A small-molecule ligand and the protein it binds are described below.
Small molecule (SMILES): Nc1ccc2c(NCc3ccc(F)cc3)nc(-c3ccccc3)nc2c1

Sequence of chain 1.A:
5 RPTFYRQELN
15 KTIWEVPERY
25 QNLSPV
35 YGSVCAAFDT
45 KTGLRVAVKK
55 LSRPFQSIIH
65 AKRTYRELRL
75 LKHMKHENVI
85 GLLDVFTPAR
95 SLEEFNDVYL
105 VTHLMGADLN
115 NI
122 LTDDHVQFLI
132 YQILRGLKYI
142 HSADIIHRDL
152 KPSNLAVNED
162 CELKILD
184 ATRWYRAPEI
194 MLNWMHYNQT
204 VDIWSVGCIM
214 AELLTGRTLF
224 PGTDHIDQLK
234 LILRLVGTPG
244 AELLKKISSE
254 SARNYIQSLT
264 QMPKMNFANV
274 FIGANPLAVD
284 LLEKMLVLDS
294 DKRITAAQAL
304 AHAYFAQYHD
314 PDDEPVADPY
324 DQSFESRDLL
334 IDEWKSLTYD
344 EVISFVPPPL

Binding-site contacts:
Ligand atom CAK contacts residue TRP197 of chain 1.A at 3.6 Å (hydrophobic).
Ligand atom CAR contacts residue SER252 of chain 1.A at 3.9 Å.
Ligand atom CAT contacts residue LEU195 of chain 1.A at 3.9 Å (hydrophobic).
Ligand atom NAM contacts residue TRP197 of chain 1.A at 3.8 Å.
Ligand atom CAU contacts residue LEU195 of chain 1.A at 3.3 Å (hydrophobic).
Ligand atom N1 contacts residue TRP197 of chain 1.A at 3.4 Å.
Ligand atom CAU contacts residue PRO191 of chain 1.A at 3.5 Å (hydrophobic).
Ligand atom CAY contacts residue LEU246 of chain 1.A at 4.0 Å (hydrophobic).
Ligand atom CAQ contacts residue SER252 of chain 1.A at 3.6 Å.
Ligand atom CAQ contacts residue ALA255 of chain 1.A at 4.0 Å (hydrophobic).
Ligand atom CAW contacts residue LEU291 of chain 1.A at 3.9 Å (hydrophobic).
Ligand atom C2 contacts residue TRP197 of chain 1.A at 3.7 Å (hydrophobic).
Ligand atom CAP contacts residue LEU195 of chain 1.A at 3.6 Å (hydrophobic).
Ligand atom CAB contacts residue TRP197 of chain 1.A at 3.5 Å (hydrophobic).
Ligand atom CAV contacts residue LEU195 of chain 1.A at 3.6 Å (hydrophobic).
Ligand atom FAZ contacts residue LEU291 of chain 1.A at 3.8 Å.
Ligand atom CAS contacts residue TRP197 of chain 1.A at 3.3 Å (hydrophobic).
Ligand atom CAO contacts residue TRP197 of chain 1.A at 3.8 Å (hydrophobic).
Ligand atom FAZ contacts residue LEU236 of chain 1.A at 3.9 Å.
Ligand atom NAM contacts residue LYS249 of chain 1.A at 3.8 Å.
Ligand atom CAA contacts residue LEU246 of chain 1.A at 3.7 Å (hydrophobic).
Ligand atom CAC contacts residue TRP197 of chain 1.A at 3.4 Å (hydrophobic).
Ligand atom NAM contacts residue ASP294 of chain 1.A at 2.9 Å (salt-bridge).
Ligand atom CAR contacts residue TRP197 of chain 1.A at 3.8 Å (hydrophobic).
Ligand atom CAF contacts residue LEU246 of chain 1.A at 3.5 Å (hydrophobic).
Ligand atom FAZ contacts residue ILE259 of chain 1.A at 3.3 Å.
Ligand atom CAA contacts residue ASP292 of chain 1.A at 3.4 Å.
Ligand atom CAN contacts residue GLU192 of chain 1.A at 3.6 Å.
Ligand atom CAR contacts residue SER251 of chain 1.A at 3.8 Å.
Ligand atom CAV contacts residue LEU232 of chain 1.A at 4.0 Å (hydrophobic).
Ligand atom CAC contacts residue LYS249 of chain 1.A at 3.5 Å.
Ligand atom CAX contacts residue LEU291 of chain 1.A at 4.0 Å (hydrophobic).
Ligand atom C6 contacts residue TRP197 of chain 1.A at 3.7 Å (hydrophobic).
Ligand atom C5 contacts residue TRP197 of chain 1.A at 3.9 Å (hydrophobic).
Ligand atom CAX contacts residue LEU246 of chain 1.A at 3.9 Å (hydrophobic).
Ligand atom CAP contacts residue ALA255 of chain 1.A at 3.8 Å (hydrophobic).
Ligand atom FAZ contacts residue PRO242 of chain 1.A at 3.5 Å.
Ligand atom NAL contacts residue GLU192 of chain 1.A at 3.9 Å.
Ligand atom CAS contacts residue SER251 of chain 1.A at 4.0 Å.
Ligand atom CAB contacts residue ASP294 of chain 1.A at 4.0 Å.